Sequence of chain 18.B:
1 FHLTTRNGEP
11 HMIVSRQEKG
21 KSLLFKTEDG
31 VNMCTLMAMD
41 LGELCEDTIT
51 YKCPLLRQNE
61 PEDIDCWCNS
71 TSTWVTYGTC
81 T

The small molecule below binds the protein below.
Small molecule (SMILES): CC(=O)N[C@@H]1[C@@H](O)[C@H](O)[C@@H](CO)O[C@H]1O

Binding-site contacts:
Ligand atom C2 contacts residue ASN69 of chain 18.B at 4.2 Å.
Ligand atom O4 contacts residue NAG1 of chain 18.R at 3.0 Å.
Ligand atom C6 contacts residue ASN69 of chain 18.B at 4.4 Å.
Ligand atom N2 contacts residue VAL31 of chain 18.B at 4.0 Å.
Ligand atom O4 contacts residue VAL31 of chain 18.B at 3.3 Å.
Ligand atom O6 contacts residue NAG1 of chain 18.R at 3.0 Å.
Ligand atom C8 contacts residue ARG57 of chain 18.B at 4.2 Å.
Ligand atom C4 contacts residue VAL31 of chain 18.B at 3.8 Å (hydrophobic).
Ligand atom O7 contacts residue ASN69 of chain 18.B at 3.8 Å.
Ligand atom C2 contacts residue VAL31 of chain 18.B at 4.0 Å (hydrophobic).
Ligand atom C7 contacts residue ASN69 of chain 18.B at 3.8 Å.
Ligand atom C5 contacts residue VAL31 of chain 18.B at 4.2 Å (hydrophobic).
Ligand atom O5 contacts residue MET33 of chain 18.B at 4.2 Å.
Ligand atom C8 contacts residue SER70 of chain 18.B at 3.7 Å.
Ligand atom C5 contacts residue NAG1 of chain 18.R at 4.3 Å.
Ligand atom C5 contacts residue ASN69 of chain 18.B at 3.7 Å.
Ligand atom O3 contacts residue NAG1 of chain 18.R at 2.6 Å (h-bond).
Ligand atom C1 contacts residue ASN69 of chain 18.B at 2.7 Å.
Ligand atom C7 contacts residue SER70 of chain 18.B at 4.4 Å.
Ligand atom C3 contacts residue NAG1 of chain 18.R at 3.7 Å.
Ligand atom O5 contacts residue ASN69 of chain 18.B at 2.8 Å (h-bond).
Ligand atom N2 contacts residue ASN69 of chain 18.B at 4.3 Å.
Ligand atom C5 contacts residue MET33 of chain 18.B at 3.7 Å (hydrophobic).
Ligand atom C8 contacts residue ASN69 of chain 18.B at 3.4 Å.
Ligand atom C6 contacts residue MET33 of chain 18.B at 3.5 Å (hydrophobic).
Ligand atom C1 contacts residue VAL31 of chain 18.B at 4.3 Å (hydrophobic).
Ligand atom C4 contacts residue NAG1 of chain 18.R at 3.2 Å.
Ligand atom C3 contacts residue VAL31 of chain 18.B at 3.0 Å (hydrophobic).
Ligand atom O3 contacts residue VAL31 of chain 18.B at 3.6 Å.
Ligand atom O1 contacts residue ASN69 of chain 18.B at 2.1 Å (h-bond).
Ligand atom O1 contacts residue VAL31 of chain 18.B at 3.4 Å (h-bond).
Ligand atom C6 contacts residue LEU24 of chain 18.B at 4.5 Å (hydrophobic).
Ligand atom C6 contacts residue NAG1 of chain 18.R at 4.3 Å.
Ligand atom O1 contacts residue MET33 of chain 18.B at 3.9 Å.
Ligand atom O1 contacts residue SER70 of chain 18.B at 4.2 Å.